Sequence of chain 1.H:
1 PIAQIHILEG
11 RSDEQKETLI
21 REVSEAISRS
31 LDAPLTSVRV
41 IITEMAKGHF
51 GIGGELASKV

Binding-site contacts:
Ligand atom C02 contacts residue PRO1 of chain 1.G at 2.5 Å (hydrophobic).
Ligand atom C04 contacts residue SER37 of chain 1.G at 4.4 Å.
Ligand atom O08 contacts residue ILE52 of chain 1.H at 4.5 Å.
Ligand atom O06 contacts residue SER37 of chain 1.G at 4.5 Å.
Ligand atom C05 contacts residue SER37 of chain 1.G at 4.0 Å.
Ligand atom C05 contacts residue ILE52 of chain 1.H at 3.8 Å (hydrophobic).
Ligand atom C03 contacts residue PHE50 of chain 1.H at 4.0 Å (hydrophobic).
Ligand atom C01 contacts residue PRO1 of chain 1.G at 1.3 Å (hydrophobic).
Ligand atom O08 contacts residue LEU8 of chain 1.H at 4.2 Å.
Ligand atom C04 contacts residue PRO1 of chain 1.G at 4.2 Å (hydrophobic).
Ligand atom O07 contacts residue SER37 of chain 1.G at 3.7 Å.
Ligand atom C02 contacts residue PHE50 of chain 1.H at 3.6 Å (hydrophobic).
Ligand atom C01 contacts residue HIS6 of chain 1.H at 4.5 Å.
Ligand atom C05 contacts residue ARG39 of chain 1.J at 4.5 Å.
Ligand atom C03 contacts residue SER37 of chain 1.G at 4.4 Å.
Ligand atom C04 contacts residue ILE52 of chain 1.H at 4.2 Å (hydrophobic).
Ligand atom C03 contacts residue PRO1 of chain 1.G at 3.1 Å (hydrophobic).
Ligand atom O06 contacts residue ILE52 of chain 1.H at 4.0 Å.
Ligand atom C01 contacts residue PHE50 of chain 1.H at 4.2 Å (hydrophobic).
Ligand atom O08 contacts residue PHE50 of chain 1.H at 4.5 Å.
Ligand atom O07 contacts residue ARG39 of chain 1.J at 3.3 Å (salt-bridge).
Ligand atom C04 contacts residue PHE50 of chain 1.H at 4.3 Å (hydrophobic).
Ligand atom C01 contacts residue ILE2 of chain 1.G at 4.1 Å (hydrophobic).
Ligand atom O07 contacts residue ILE52 of chain 1.H at 3.9 Å.

Sequence of chain 1.J:
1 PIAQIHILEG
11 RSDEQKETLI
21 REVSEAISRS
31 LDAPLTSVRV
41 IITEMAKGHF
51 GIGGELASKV

This protein binds this small molecule.
Small molecule (SMILES): O=C(O)C(=O)C=CCO

Sequence of chain 1.G:
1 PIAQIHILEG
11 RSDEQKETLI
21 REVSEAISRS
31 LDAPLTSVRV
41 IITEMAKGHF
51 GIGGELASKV